Binding-site contacts:
Ligand atom O5' contacts residue DA1 of chain 1.TC at 4.3 Å.
Ligand atom C2' contacts residue DA1 of chain 1.TC at 3.1 Å.
Ligand atom C5' contacts residue PRO205 of chain 1.S at 4.5 Å (hydrophobic).
Ligand atom C3' contacts residue DA1 of chain 1.TC at 2.6 Å.
Ligand atom O3' contacts residue PRO205 of chain 1.S at 4.2 Å.
Ligand atom O3' contacts residue DA1 of chain 1.TC at 1.6 Å.
Ligand atom C5' contacts residue DA1 of chain 1.TC at 4.4 Å.
Ligand atom C4' contacts residue DA1 of chain 1.TC at 3.9 Å.

This small molecule binds to this protein.
Small molecule (SMILES): Nc1ccn([C@H]2C[C@H](O)[C@@H](COP(=O)(O)O)O2)c(=O)n1

Sequence of chain 1.S:
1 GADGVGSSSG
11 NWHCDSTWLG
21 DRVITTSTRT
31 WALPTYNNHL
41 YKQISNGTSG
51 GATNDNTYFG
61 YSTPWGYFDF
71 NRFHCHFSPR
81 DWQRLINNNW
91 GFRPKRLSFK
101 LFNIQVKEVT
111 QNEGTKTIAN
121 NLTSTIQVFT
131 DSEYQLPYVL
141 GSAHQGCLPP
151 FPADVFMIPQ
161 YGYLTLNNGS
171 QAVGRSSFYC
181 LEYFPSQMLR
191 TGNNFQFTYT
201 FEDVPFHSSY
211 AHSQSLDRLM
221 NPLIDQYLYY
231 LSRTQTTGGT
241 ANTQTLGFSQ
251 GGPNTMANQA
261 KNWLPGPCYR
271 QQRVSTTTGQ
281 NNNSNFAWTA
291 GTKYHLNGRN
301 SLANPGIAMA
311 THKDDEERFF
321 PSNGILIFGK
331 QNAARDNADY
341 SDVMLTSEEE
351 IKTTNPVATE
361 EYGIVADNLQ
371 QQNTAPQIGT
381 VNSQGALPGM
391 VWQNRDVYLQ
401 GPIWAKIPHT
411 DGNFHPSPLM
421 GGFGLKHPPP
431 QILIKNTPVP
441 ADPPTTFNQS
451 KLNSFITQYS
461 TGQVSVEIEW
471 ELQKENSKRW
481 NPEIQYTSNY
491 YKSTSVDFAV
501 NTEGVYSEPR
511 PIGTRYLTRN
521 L